Sequence of chain 1.A:
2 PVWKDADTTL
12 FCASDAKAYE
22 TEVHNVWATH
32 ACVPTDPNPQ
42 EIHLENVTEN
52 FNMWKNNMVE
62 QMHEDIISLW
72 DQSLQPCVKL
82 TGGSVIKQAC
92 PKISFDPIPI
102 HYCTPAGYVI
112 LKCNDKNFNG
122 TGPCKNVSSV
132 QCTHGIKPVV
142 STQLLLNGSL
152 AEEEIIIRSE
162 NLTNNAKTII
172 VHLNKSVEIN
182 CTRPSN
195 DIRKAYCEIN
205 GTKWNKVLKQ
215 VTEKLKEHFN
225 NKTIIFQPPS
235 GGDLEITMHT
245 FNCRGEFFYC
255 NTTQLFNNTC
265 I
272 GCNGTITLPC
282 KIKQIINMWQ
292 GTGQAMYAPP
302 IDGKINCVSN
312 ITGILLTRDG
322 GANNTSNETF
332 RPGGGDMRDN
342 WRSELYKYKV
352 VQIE

Binding-site contacts:
Ligand atom C2 contacts residue ASN127 of chain 1.A at 2.5 Å.
Ligand atom C7 contacts residue ASN127 of chain 1.A at 3.8 Å.
Ligand atom C6 contacts residue ASN115 of chain 1.A at 4.1 Å.
Ligand atom O3 contacts residue ASN127 of chain 1.A at 4.0 Å.
Ligand atom O5 contacts residue ASN115 of chain 1.A at 3.5 Å.
Ligand atom C6 contacts residue GLU42 of chain 1.A at 4.4 Å.
Ligand atom C1 contacts residue ASN115 of chain 1.A at 4.3 Å.
Ligand atom N2 contacts residue ASN127 of chain 1.A at 3.2 Å (h-bond).
Ligand atom C5 contacts residue ASN115 of chain 1.A at 4.5 Å.
Ligand atom C4 contacts residue ASN127 of chain 1.A at 4.2 Å.
Ligand atom O5 contacts residue ASN127 of chain 1.A at 2.4 Å (h-bond).
Ligand atom C1 contacts residue ASN127 of chain 1.A at 1.4 Å.
Ligand atom O7 contacts residue ASN127 of chain 1.A at 3.8 Å.
Ligand atom O3 contacts residue LYS117 of chain 1.A at 4.2 Å.
Ligand atom C5 contacts residue ASN127 of chain 1.A at 3.6 Å.
Ligand atom C3 contacts residue ASN127 of chain 1.A at 3.7 Å.

The protein below binds the small molecule below.
Small molecule (SMILES): CC(=O)N[C@@H]1[C@@H](O)[C@H](O)[C@@H](CO)O[C@H]1O